Sequence of chain 4.A:
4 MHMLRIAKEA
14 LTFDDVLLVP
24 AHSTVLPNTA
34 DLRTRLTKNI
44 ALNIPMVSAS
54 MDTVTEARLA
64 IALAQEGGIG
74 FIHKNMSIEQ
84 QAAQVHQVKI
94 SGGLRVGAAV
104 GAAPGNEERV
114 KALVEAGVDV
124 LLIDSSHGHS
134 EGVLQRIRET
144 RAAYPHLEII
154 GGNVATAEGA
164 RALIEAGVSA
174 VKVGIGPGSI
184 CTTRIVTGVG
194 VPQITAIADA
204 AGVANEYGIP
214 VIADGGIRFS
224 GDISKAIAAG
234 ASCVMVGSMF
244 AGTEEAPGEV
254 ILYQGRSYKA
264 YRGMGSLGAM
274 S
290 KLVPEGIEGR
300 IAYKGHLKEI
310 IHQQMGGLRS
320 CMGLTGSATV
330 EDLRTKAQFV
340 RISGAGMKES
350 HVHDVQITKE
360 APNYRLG

A protein and the small-molecule ligand that binds it are described below.
Small molecule (SMILES): O=c1[nH]cnc2c1ncn2[C@@H]1O[C@H](COP(=O)(O)O)[C@@H](O)[C@H]1O

Binding-site contacts:
Ligand atom O3' contacts residue ASP217 of chain 4.A at 2.4 Å (salt-bridge).
Ligand atom O5' contacts residue GLY218 of chain 4.A at 3.5 Å.
Ligand atom C4 contacts residue ILE183 of chain 4.A at 3.5 Å (hydrophobic).
Ligand atom N3 contacts residue CYS184 of chain 4.A at 3.4 Å.
Ligand atom O2' contacts residue ASP217 of chain 4.A at 2.5 Å (salt-bridge).
Ligand atom N3 contacts residue MOA1 of chain 4.D at 3.3 Å.
Ligand atom O5' contacts residue GLY181 of chain 4.A at 3.4 Å.
Ligand atom O2P contacts residue SER182 of chain 4.A at 2.6 Å (h-bond).
Ligand atom O2P contacts residue SER241 of chain 4.A at 2.9 Å (h-bond).
Ligand atom C2 contacts residue MOA1 of chain 4.D at 3.0 Å.
Ligand atom N7 contacts residue ILE183 of chain 4.A at 3.6 Å.
Ligand atom O6 contacts residue MET267 of chain 4.A at 3.3 Å (h-bond).
Ligand atom O6 contacts residue GLY295 of chain 4.A at 3.4 Å.
Ligand atom C6 contacts residue MOA1 of chain 4.D at 3.6 Å.
Ligand atom O1P contacts residue SER241 of chain 4.A at 3.4 Å (h-bond).
Ligand atom C2' contacts residue ASP217 of chain 4.A at 3.6 Å.
Ligand atom N1 contacts residue MOA1 of chain 4.D at 3.0 Å (h-bond).
Ligand atom C5 contacts residue MET267 of chain 4.A at 3.6 Å (hydrophobic).
Ligand atom C3' contacts residue ASP217 of chain 4.A at 3.4 Å.
Ligand atom O3' contacts residue ALA52 of chain 4.A at 3.6 Å.
Ligand atom C5' contacts residue TYR264 of chain 4.A at 3.6 Å (hydrophobic).
Ligand atom N7 contacts residue MET267 of chain 4.A at 2.8 Å (h-bond).
Ligand atom O3P contacts residue GLY219 of chain 4.A at 2.8 Å (h-bond).
Ligand atom N7 contacts residue GLY266 of chain 4.A at 3.4 Å.
Ligand atom O6 contacts residue GLY268 of chain 4.A at 2.7 Å (h-bond).
Ligand atom O3' contacts residue MET238 of chain 4.A at 3.6 Å.
Ligand atom O3P contacts residue SER182 of chain 4.A at 2.9 Å (h-bond).
Ligand atom C2 contacts residue GLU294 of chain 4.A at 3.4 Å.
Ligand atom N1 contacts residue GLU294 of chain 4.A at 2.7 Å (salt-bridge).
Ligand atom O6 contacts residue GLY266 of chain 4.A at 3.2 Å.
Ligand atom O3P contacts residue GLY181 of chain 4.A at 3.4 Å.
Ligand atom C4' contacts residue ASP217 of chain 4.A at 3.6 Å.
Ligand atom C4 contacts residue MOA1 of chain 4.D at 3.5 Å.
Ligand atom O1P contacts residue GLY240 of chain 4.A at 2.8 Å (h-bond).
Ligand atom C5 contacts residue ILE183 of chain 4.A at 3.4 Å (hydrophobic).
Ligand atom O2P contacts residue TYR264 of chain 4.A at 2.5 Å (h-bond).
Ligand atom C2 contacts residue CYS184 of chain 4.A at 3.0 Å (hydrophobic).
Ligand atom C6 contacts residue GLY268 of chain 4.A at 3.6 Å.
Ligand atom O2' contacts residue MOA1 of chain 4.D at 3.4 Å.
Ligand atom C6 contacts residue GLU294 of chain 4.A at 3.6 Å.